Binding-site contacts:
Ligand atom N2 contacts residue HIS164 of chain 1.B at 2.9 Å (h-bond).
Ligand atom C11 contacts residue MET49 of chain 1.B at 3.5 Å (hydrophobic).
Ligand atom N1 contacts residue PHE140 of chain 1.B at 3.1 Å (h-bond).
Ligand atom C14 contacts residue MET49 of chain 1.B at 3.8 Å (hydrophobic).
Ligand atom C6 contacts residue HIS163 of chain 1.B at 3.7 Å.
Ligand atom C1 contacts residue ASN142 of chain 1.B at 3.6 Å.
Ligand atom C4 contacts residue GLU166 of chain 1.B at 3.6 Å.
Ligand atom CL1 contacts residue LEU167 of chain 1.B at 3.3 Å.
Ligand atom O3 contacts residue MET165 of chain 1.B at 3.2 Å.
Ligand atom C11 contacts residue HIS41 of chain 1.B at 3.7 Å.
Ligand atom N3 contacts residue SER144 of chain 1.B at 3.7 Å.
Ligand atom C8 contacts residue CYS145 of chain 1.B at 1.8 Å (hydrophobic).
Ligand atom N3 contacts residue CYS145 of chain 1.B at 2.7 Å (h-bond).
Ligand atom C14 contacts residue ASP187 of chain 1.B at 3.5 Å.
Ligand atom C7 contacts residue CYS145 of chain 1.B at 2.8 Å (hydrophobic).
Ligand atom O1 contacts residue GLU166 of chain 1.B at 3.5 Å.
Ligand atom O1 contacts residue PHE140 of chain 1.B at 3.7 Å.
Ligand atom O1 contacts residue HIS163 of chain 1.B at 2.7 Å (h-bond).
Ligand atom CL1 contacts residue PRO168 of chain 1.B at 3.3 Å.
Ligand atom C23 contacts residue ALA191 of chain 1.B at 3.7 Å (hydrophobic).
Ligand atom N3 contacts residue GLY143 of chain 1.B at 3.6 Å.
Ligand atom C13 contacts residue ARG188 of chain 1.B at 3.7 Å.
Ligand atom C10 contacts residue HIS164 of chain 1.B at 3.5 Å.
Ligand atom C6 contacts residue CYS145 of chain 1.B at 3.4 Å (hydrophobic).
Ligand atom O1 contacts residue MET165 of chain 1.B at 3.7 Å.
Ligand atom C13 contacts residue ASP187 of chain 1.B at 3.5 Å.
Ligand atom C22 contacts residue THR190 of chain 1.B at 3.6 Å.
Ligand atom C22 contacts residue ALA191 of chain 1.B at 3.3 Å (hydrophobic).
Ligand atom C20 contacts residue GLU166 of chain 1.B at 3.7 Å.
Ligand atom N1 contacts residue GLU166 of chain 1.B at 3.2 Å (salt-bridge).
Ligand atom C9 contacts residue HIS164 of chain 1.B at 3.7 Å.
Ligand atom N2 contacts residue CYS145 of chain 1.B at 3.0 Å (h-bond).
Ligand atom C3 contacts residue GLU166 of chain 1.B at 3.6 Å.
Ligand atom O1 contacts residue HIS172 of chain 1.B at 3.7 Å.
Ligand atom N5 contacts residue GLU166 of chain 1.B at 2.8 Å (salt-bridge).
Ligand atom C23 contacts residue THR190 of chain 1.B at 3.5 Å.
Ligand atom CL1 contacts residue GLU166 of chain 1.B at 3.2 Å.
Ligand atom C17 contacts residue GLU166 of chain 1.B at 3.5 Å.
Ligand atom C14 contacts residue ARG188 of chain 1.B at 3.5 Å.
Ligand atom O3 contacts residue GLU166 of chain 1.B at 3.0 Å (salt-bridge).

Sequence of chain 1.B:
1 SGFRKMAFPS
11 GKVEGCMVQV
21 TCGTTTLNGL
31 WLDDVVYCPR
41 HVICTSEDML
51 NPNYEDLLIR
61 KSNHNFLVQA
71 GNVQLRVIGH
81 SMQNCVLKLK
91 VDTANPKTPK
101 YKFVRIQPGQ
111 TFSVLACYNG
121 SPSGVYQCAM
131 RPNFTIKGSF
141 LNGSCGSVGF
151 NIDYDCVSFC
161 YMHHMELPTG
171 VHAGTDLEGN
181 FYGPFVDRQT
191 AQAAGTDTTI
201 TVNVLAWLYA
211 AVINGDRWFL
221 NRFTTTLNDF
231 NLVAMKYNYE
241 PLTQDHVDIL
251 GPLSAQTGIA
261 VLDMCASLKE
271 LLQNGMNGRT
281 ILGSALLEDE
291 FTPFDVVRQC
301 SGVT

This protein binds this small molecule.
Small molecule (SMILES): [H]/N=C\[C@H](C[C@@H]1CCCNC1=O)NC(=O)[C@H](CC1CC1)NC(=O)c1cc2cccc(Cl)c2[nH]1

Sequence of chain 1.A:
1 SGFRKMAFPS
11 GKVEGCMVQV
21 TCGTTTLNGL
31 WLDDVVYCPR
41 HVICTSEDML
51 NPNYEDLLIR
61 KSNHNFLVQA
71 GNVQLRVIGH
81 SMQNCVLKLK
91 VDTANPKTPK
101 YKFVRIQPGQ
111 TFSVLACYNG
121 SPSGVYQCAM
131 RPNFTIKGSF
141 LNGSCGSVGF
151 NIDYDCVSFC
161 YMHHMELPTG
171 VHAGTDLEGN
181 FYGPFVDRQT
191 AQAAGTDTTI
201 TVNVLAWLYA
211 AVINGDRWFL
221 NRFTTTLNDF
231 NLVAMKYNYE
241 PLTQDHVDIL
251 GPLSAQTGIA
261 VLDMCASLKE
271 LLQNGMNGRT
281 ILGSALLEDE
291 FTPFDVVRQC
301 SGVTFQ